Binding-site contacts:
Ligand atom C8 contacts residue TRP38 of chain 34.B at 4.1 Å (hydrophobic).
Ligand atom N1 contacts residue TRP38 of chain 34.B at 4.1 Å.
Ligand atom C2 contacts residue TRP38 of chain 34.B at 4.2 Å (hydrophobic).
Ligand atom O6 contacts residue TRP38 of chain 34.B at 3.7 Å.
Ligand atom C4 contacts residue TRP38 of chain 34.B at 4.1 Å (hydrophobic).
Ligand atom O6 contacts residue LYS58 of chain 34.D at 4.2 Å.
Ligand atom N9 contacts residue TRP38 of chain 34.B at 4.4 Å.
Ligand atom C5 contacts residue TRP38 of chain 34.B at 3.9 Å (hydrophobic).
Ligand atom C6 contacts residue TRP38 of chain 34.B at 3.9 Å (hydrophobic).
Ligand atom N3 contacts residue TRP38 of chain 34.B at 4.3 Å.
Ligand atom N1 contacts residue LYS58 of chain 34.D at 4.0 Å.
Ligand atom N7 contacts residue TRP38 of chain 34.B at 3.7 Å.

Sequence of chain 34.B:
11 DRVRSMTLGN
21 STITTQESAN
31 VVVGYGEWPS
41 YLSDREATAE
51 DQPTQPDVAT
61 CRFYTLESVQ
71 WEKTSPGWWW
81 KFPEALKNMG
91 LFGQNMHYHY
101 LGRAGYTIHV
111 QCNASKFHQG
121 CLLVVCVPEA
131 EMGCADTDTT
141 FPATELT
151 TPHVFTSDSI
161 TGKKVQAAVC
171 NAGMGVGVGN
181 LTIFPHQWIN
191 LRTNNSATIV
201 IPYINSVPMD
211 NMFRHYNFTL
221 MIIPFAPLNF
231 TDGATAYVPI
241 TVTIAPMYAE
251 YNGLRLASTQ

Sequence of chain 34.D:
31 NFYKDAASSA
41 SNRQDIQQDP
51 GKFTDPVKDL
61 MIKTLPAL

The small molecule below binds the protein below.
Small molecule (SMILES): Nc1nc2[nH]cnc2c(=O)[nH]1